Sequence of chain 1.D:
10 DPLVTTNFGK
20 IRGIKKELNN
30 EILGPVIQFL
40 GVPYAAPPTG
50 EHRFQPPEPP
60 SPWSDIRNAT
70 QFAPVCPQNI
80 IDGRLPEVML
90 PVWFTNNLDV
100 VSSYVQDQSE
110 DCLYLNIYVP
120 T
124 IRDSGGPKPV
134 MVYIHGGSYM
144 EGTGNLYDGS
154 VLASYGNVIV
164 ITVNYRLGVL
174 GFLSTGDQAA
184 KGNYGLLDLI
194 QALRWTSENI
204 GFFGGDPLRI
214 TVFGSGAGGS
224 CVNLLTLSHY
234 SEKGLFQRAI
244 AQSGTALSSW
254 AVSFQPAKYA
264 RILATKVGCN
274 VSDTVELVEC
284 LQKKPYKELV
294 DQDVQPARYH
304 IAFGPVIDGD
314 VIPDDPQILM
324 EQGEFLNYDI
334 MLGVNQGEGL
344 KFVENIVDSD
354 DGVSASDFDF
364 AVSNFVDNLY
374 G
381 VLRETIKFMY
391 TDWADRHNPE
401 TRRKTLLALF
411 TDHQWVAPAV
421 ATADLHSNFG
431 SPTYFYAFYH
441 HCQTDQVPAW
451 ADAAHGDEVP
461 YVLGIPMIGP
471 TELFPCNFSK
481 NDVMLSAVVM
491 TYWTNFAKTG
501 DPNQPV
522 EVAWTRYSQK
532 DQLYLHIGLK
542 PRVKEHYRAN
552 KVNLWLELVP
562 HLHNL

Binding-site contacts:
Ligand atom C7 contacts residue ASN67 of chain 1.D at 3.6 Å.
Ligand atom C2 contacts residue ASN67 of chain 1.D at 2.5 Å.
Ligand atom C1 contacts residue ASN67 of chain 1.D at 1.5 Å.
Ligand atom N2 contacts residue ASN67 of chain 1.D at 2.9 Å (h-bond).
Ligand atom C3 contacts residue ASN67 of chain 1.D at 3.8 Å.
Ligand atom C5 contacts residue ASN67 of chain 1.D at 3.7 Å.
Ligand atom O5 contacts residue ASN67 of chain 1.D at 2.4 Å (h-bond).
Ligand atom C4 contacts residue ASN67 of chain 1.D at 4.3 Å.
Ligand atom C8 contacts residue ASN67 of chain 1.D at 3.4 Å.

The small molecule below binds the protein below.
Small molecule (SMILES): CC(=O)N[C@@H]1[C@@H](O)[C@H](O)[C@@H](CO)O[C@H]1O